Sequence of chain 4.E:
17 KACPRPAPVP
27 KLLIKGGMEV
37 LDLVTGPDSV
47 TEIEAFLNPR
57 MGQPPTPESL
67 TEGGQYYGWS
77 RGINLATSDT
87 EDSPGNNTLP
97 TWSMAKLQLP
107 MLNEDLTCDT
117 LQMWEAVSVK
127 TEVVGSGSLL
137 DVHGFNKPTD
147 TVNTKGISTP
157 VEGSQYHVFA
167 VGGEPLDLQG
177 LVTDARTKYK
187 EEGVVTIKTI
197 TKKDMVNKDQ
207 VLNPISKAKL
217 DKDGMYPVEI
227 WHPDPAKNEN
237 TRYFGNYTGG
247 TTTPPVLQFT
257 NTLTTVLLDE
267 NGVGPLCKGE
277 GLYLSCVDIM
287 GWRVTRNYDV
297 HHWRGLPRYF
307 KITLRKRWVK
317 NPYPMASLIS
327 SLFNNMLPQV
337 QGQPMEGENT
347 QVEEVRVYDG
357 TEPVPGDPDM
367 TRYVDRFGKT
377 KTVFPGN

Sequence of chain 4.A:
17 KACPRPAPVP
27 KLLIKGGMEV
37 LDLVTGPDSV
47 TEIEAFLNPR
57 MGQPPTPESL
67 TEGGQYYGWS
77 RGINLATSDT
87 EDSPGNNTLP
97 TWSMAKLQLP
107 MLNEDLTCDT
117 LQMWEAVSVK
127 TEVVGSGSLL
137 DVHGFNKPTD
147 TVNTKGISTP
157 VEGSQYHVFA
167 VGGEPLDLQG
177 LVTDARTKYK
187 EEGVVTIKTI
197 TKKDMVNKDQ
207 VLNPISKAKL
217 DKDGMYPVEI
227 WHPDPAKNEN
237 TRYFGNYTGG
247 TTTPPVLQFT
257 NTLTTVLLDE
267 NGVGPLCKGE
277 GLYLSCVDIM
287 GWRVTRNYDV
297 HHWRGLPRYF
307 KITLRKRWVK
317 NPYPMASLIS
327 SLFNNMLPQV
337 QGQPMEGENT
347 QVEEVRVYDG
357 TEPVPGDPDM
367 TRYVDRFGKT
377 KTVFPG

The small molecule below binds the protein below.
Small molecule (SMILES): CC(=O)N[C@H]1[C@H]([C@H](O)[C@H](O)CO)O[C@@](O[C@H]2[C@@H](O)[C@@H](CO)O[C@@H](O[C@H]3[C@H](O)[C@@H](O)[C@H](O)O[C@@H]3CO)[C@@H]2O)(C(=O)O)C[C@@H]1O

Binding-site contacts:
Ligand atom C5 contacts residue ASN93 of chain 4.E at 4.3 Å.
Ligand atom O4 contacts residue ILE79 of chain 4.E at 3.4 Å (h-bond).
Ligand atom O10 contacts residue ASN293 of chain 4.E at 3.8 Å.
Ligand atom O4 contacts residue TYR72 of chain 4.E at 3.9 Å.
Ligand atom C10 contacts residue TYR72 of chain 4.E at 4.2 Å (hydrophobic).
Ligand atom O3 contacts residue VAL296 of chain 4.E at 4.2 Å.
Ligand atom O1B contacts residue ARG77 of chain 4.E at 2.8 Å (salt-bridge).
Ligand atom O4 contacts residue GLY78 of chain 4.E at 3.1 Å.
Ligand atom O1A contacts residue GLY78 of chain 4.E at 3.6 Å (h-bond).
Ligand atom C6 contacts residue TYR72 of chain 4.E at 3.5 Å (hydrophobic).
Ligand atom C5 contacts residue TYR72 of chain 4.E at 3.5 Å (hydrophobic).
Ligand atom O8 contacts residue TYR72 of chain 4.E at 3.2 Å (h-bond).
Ligand atom C4 contacts residue TYR72 of chain 4.E at 3.2 Å (hydrophobic).
Ligand atom O6 contacts residue ARG77 of chain 4.E at 4.0 Å.
Ligand atom C1 contacts residue ARG77 of chain 4.E at 3.4 Å.
Ligand atom C3 contacts residue GLY78 of chain 4.E at 4.2 Å.
Ligand atom C8 contacts residue TYR72 of chain 4.E at 4.2 Å (hydrophobic).
Ligand atom C7 contacts residue TYR72 of chain 4.E at 4.2 Å (hydrophobic).
Ligand atom O10 contacts residue THR291 of chain 4.E at 4.0 Å.
Ligand atom C3 contacts residue VAL296 of chain 4.E at 3.5 Å (hydrophobic).
Ligand atom C6 contacts residue ASN93 of chain 4.E at 3.5 Å.
Ligand atom C3 contacts residue GLY78 of chain 4.E at 4.1 Å.
Ligand atom O1A contacts residue ARG77 of chain 4.E at 3.1 Å (salt-bridge).
Ligand atom O1B contacts residue TYR72 of chain 4.E at 3.7 Å.
Ligand atom C2 contacts residue GLY78 of chain 4.E at 4.2 Å.
Ligand atom O4 contacts residue HIS298 of chain 4.E at 3.1 Å (h-bond).
Ligand atom C4 contacts residue GLY78 of chain 4.E at 3.4 Å.
Ligand atom C4 contacts residue HIS298 of chain 4.E at 3.7 Å.
Ligand atom O4 contacts residue VAL296 of chain 4.E at 4.2 Å.
Ligand atom C11 contacts residue ASP85 of chain 4.A at 3.8 Å.
Ligand atom O1A contacts residue TYR72 of chain 4.E at 3.4 Å.
Ligand atom O4 contacts residue THR291 of chain 4.E at 3.4 Å.
Ligand atom C4 contacts residue ARG77 of chain 4.E at 4.2 Å.
Ligand atom O6 contacts residue GLY78 of chain 4.E at 3.8 Å.
Ligand atom O3 contacts residue GLY78 of chain 4.E at 3.6 Å.
Ligand atom C1 contacts residue TYR72 of chain 4.E at 3.7 Å (hydrophobic).
Ligand atom O6 contacts residue ASN93 of chain 4.E at 2.8 Å (h-bond).
Ligand atom C3 contacts residue HIS298 of chain 4.E at 3.6 Å.
Ligand atom N5 contacts residue TYR72 of chain 4.E at 3.2 Å (h-bond).
Ligand atom O6 contacts residue THR94 of chain 4.E at 3.7 Å.